Binding-site contacts:
Ligand atom CD contacts residue ARG54 of chain 1.A at 3.5 Å.
Ligand atom N contacts residue ARG54 of chain 1.A at 3.6 Å.
Ligand atom O contacts residue ASN101 of chain 1.A at 3.2 Å (h-bond).
Ligand atom O contacts residue HIS125 of chain 1.A at 3.3 Å (h-bond).
Ligand atom CB contacts residue GLY71 of chain 1.A at 3.8 Å.
Ligand atom CB contacts residue GLN110 of chain 1.A at 3.9 Å.
Ligand atom N contacts residue MET60 of chain 1.A at 3.9 Å.
Ligand atom CG1 contacts residue GLY71 of chain 1.A at 3.2 Å.
Ligand atom N contacts residue ARG54 of chain 1.A at 3.1 Å.
Ligand atom C contacts residue PHE59 of chain 1.A at 4.0 Å (hydrophobic).
Ligand atom O contacts residue PHE59 of chain 1.A at 3.7 Å.
Ligand atom CG2 contacts residue GLN110 of chain 1.A at 3.7 Å.
Ligand atom O contacts residue ARG54 of chain 1.A at 3.6 Å.
Ligand atom N contacts residue PHE59 of chain 1.A at 3.8 Å.
Ligand atom N contacts residue MET60 of chain 1.A at 3.4 Å.
Ligand atom CG1 contacts residue GLN110 of chain 1.A at 3.2 Å.
Ligand atom CB contacts residue PHE112 of chain 1.A at 3.5 Å (hydrophobic).
Ligand atom O contacts residue GLN62 of chain 1.A at 2.9 Å (h-bond).
Ligand atom O contacts residue ALA100 of chain 1.A at 3.2 Å.
Ligand atom C contacts residue GLN62 of chain 1.A at 4.0 Å.
Ligand atom CA contacts residue PHE59 of chain 1.A at 3.6 Å (hydrophobic).
Ligand atom CG2 contacts residue ARG54 of chain 1.A at 3.4 Å.
Ligand atom CA contacts residue GLY71 of chain 1.A at 3.3 Å.
Ligand atom CA contacts residue ASN101 of chain 1.A at 2.9 Å.
Ligand atom O contacts residue GLY71 of chain 1.A at 2.9 Å (h-bond).
Ligand atom C contacts residue GLN62 of chain 1.A at 3.9 Å.
Ligand atom O contacts residue GLN110 of chain 1.A at 4.0 Å.
Ligand atom N contacts residue ASN101 of chain 1.A at 4.0 Å.
Ligand atom CA contacts residue GLN62 of chain 1.A at 3.2 Å.
Ligand atom OXT contacts residue ALA102 of chain 1.A at 3.7 Å.
Ligand atom N contacts residue ASN101 of chain 1.A at 3.2 Å (h-bond).
Ligand atom CB contacts residue ASN101 of chain 1.A at 3.6 Å.
Ligand atom C contacts residue ALA100 of chain 1.A at 4.0 Å (hydrophobic).
Ligand atom C contacts residue HIS125 of chain 1.A at 4.0 Å.
Ligand atom CG2 contacts residue ASN101 of chain 1.A at 3.9 Å.
Ligand atom N contacts residue GLN62 of chain 1.A at 4.0 Å.
Ligand atom CB contacts residue HIS125 of chain 1.A at 3.5 Å.
Ligand atom C contacts residue GLY71 of chain 1.A at 3.3 Å.
Ligand atom C contacts residue ASN101 of chain 1.A at 3.4 Å.
Ligand atom N contacts residue GLN62 of chain 1.A at 3.2 Å (h-bond).

A protein and the small-molecule ligand that binds it are described below.
Small molecule (SMILES): CC(C)[C@H](N)C(=O)N[C@@H](C)C(=O)N1CCC[C@H]1C(=O)N[C@H](C(=O)O)C(C)C

Sequence of chain 1.A:
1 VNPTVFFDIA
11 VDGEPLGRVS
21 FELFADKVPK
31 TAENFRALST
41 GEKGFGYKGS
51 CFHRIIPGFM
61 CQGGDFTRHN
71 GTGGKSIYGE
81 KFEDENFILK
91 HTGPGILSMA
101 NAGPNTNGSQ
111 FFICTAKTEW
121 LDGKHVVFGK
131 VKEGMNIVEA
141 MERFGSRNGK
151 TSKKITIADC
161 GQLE